A protein and the small-molecule ligand that binds it are described below.
Small molecule (SMILES): CC(=O)N[C@@H]1[C@@H](O)[C@H](O)[C@@H](CO)O[C@H]1O

Binding-site contacts:
Ligand atom C1 contacts residue ASN67 of chain 25.A at 1.4 Å.
Ligand atom C8 contacts residue MET118 of chain 25.A at 4.3 Å (hydrophobic).
Ligand atom C7 contacts residue ASN67 of chain 25.A at 3.7 Å.
Ligand atom C5 contacts residue ASN67 of chain 25.A at 3.7 Å.
Ligand atom O7 contacts residue ASN67 of chain 25.A at 4.1 Å.
Ligand atom C3 contacts residue ASN67 of chain 25.A at 3.8 Å.
Ligand atom N2 contacts residue ASN67 of chain 25.A at 2.9 Å (h-bond).
Ligand atom O5 contacts residue ASN67 of chain 25.A at 2.4 Å (h-bond).
Ligand atom C4 contacts residue ASN67 of chain 25.A at 4.2 Å.
Ligand atom C8 contacts residue ASN67 of chain 25.A at 4.2 Å.
Ligand atom C2 contacts residue ASN67 of chain 25.A at 2.5 Å.
Ligand atom C8 contacts residue PHE90 of chain 25.A at 3.9 Å (hydrophobic).

Sequence of chain 25.A:
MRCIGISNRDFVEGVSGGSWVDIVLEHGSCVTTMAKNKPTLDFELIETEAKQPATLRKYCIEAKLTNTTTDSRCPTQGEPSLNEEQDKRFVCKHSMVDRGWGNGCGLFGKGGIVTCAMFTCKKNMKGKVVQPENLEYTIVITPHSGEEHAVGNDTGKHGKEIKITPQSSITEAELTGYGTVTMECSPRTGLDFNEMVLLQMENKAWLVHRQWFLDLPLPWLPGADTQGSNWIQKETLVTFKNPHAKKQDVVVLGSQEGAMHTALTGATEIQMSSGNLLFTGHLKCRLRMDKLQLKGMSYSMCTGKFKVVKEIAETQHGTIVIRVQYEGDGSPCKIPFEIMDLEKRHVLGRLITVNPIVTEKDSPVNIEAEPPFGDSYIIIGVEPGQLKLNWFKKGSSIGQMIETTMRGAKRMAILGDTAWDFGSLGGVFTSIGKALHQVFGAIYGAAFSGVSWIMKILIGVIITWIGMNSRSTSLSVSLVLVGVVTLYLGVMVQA